Binding-site contacts:
Ligand atom C6 contacts residue PHE205 of chain 1.EA at 4.4 Å (hydrophobic).
Ligand atom C2' contacts residue DA1 of chain 1.RD at 3.3 Å.
Ligand atom C4 contacts residue ARG92 of chain 1.EA at 4.4 Å.
Ligand atom O5' contacts residue ASP202 of chain 1.EA at 4.4 Å.
Ligand atom C1' contacts residue ARG92 of chain 1.EA at 4.4 Å.
Ligand atom C1' contacts residue VAL203 of chain 1.EA at 4.1 Å (hydrophobic).
Ligand atom C2' contacts residue PRO204 of chain 1.EA at 4.3 Å (hydrophobic).
Ligand atom O3' contacts residue DA1 of chain 1.RD at 1.6 Å.
Ligand atom C6 contacts residue ARG92 of chain 1.EA at 4.0 Å.
Ligand atom C3' contacts residue DA1 of chain 1.RD at 2.6 Å.
Ligand atom O4' contacts residue ARG92 of chain 1.EA at 4.2 Å.
Ligand atom C5 contacts residue ARG92 of chain 1.EA at 4.3 Å.
Ligand atom N1 contacts residue ARG92 of chain 1.EA at 4.0 Å.
Ligand atom C4' contacts residue DA1 of chain 1.RD at 3.9 Å.
Ligand atom O4' contacts residue PRO204 of chain 1.EA at 3.6 Å (h-bond).
Ligand atom C5 contacts residue PHE205 of chain 1.EA at 4.2 Å (hydrophobic).
Ligand atom C4' contacts residue VAL203 of chain 1.EA at 4.2 Å (hydrophobic).
Ligand atom C2 contacts residue ARG92 of chain 1.EA at 4.3 Å.
Ligand atom C1' contacts residue PRO204 of chain 1.EA at 3.7 Å (hydrophobic).
Ligand atom O4' contacts residue VAL203 of chain 1.EA at 3.6 Å.
Ligand atom C5' contacts residue PRO204 of chain 1.EA at 4.3 Å (hydrophobic).
Ligand atom C4' contacts residue PRO204 of chain 1.EA at 3.6 Å (hydrophobic).
Ligand atom C5' contacts residue ASP202 of chain 1.EA at 4.0 Å.

A small-molecule ligand and the protein it binds are described below.
Small molecule (SMILES): Nc1ccn([C@H]2C[C@H](O)[C@@H](COP(=O)(O)O)O2)c(=O)n1

Sequence of chain 1.EA:
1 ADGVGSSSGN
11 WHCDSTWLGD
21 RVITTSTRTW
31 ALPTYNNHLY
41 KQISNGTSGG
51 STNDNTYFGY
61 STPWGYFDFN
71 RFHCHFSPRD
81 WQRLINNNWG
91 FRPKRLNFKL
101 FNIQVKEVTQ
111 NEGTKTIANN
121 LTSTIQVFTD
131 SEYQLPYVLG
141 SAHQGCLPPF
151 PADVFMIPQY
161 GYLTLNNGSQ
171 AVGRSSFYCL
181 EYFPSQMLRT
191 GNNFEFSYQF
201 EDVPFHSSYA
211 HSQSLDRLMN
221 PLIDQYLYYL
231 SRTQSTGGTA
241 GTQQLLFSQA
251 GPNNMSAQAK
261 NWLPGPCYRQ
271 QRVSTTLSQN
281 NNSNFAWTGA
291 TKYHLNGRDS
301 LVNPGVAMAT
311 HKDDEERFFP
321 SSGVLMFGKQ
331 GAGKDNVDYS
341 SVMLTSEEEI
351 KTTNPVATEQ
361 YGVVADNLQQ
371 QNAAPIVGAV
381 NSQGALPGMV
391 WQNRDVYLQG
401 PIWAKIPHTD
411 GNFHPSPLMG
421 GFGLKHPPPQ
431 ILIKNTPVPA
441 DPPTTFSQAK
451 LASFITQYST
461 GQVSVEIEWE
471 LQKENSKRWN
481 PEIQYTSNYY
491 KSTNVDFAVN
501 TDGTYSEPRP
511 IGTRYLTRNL